Sequence of chain 2.B:
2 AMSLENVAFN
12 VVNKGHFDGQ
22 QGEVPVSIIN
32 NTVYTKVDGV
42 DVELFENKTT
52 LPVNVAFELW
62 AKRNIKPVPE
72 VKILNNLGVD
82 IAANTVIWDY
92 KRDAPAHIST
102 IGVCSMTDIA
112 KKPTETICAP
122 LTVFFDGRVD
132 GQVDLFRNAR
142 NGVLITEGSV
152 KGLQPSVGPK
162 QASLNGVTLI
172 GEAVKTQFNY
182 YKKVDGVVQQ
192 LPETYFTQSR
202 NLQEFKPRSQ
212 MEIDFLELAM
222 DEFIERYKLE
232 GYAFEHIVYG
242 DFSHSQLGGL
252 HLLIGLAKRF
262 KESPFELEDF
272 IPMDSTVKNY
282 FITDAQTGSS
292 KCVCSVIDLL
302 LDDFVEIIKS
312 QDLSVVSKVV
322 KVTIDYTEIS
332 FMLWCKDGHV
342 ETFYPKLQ

The protein below binds the small molecule below.
Small molecule (SMILES): Fc1ccc(CNCc2ccccc2)cc1

Binding-site contacts:
Ligand atom C13 contacts residue VAL80 of chain 2.B at 3.7 Å (hydrophobic).
Ligand atom C13 contacts residue HIS98 of chain 2.B at 3.4 Å.
Ligand atom C14 contacts residue VAL80 of chain 2.B at 4.0 Å (hydrophobic).
Ligand atom C5 contacts residue ASN76 of chain 2.B at 3.4 Å.
Ligand atom N1 contacts residue ASN76 of chain 2.B at 2.9 Å (h-bond).
Ligand atom C4 contacts residue VAL80 of chain 2.B at 3.5 Å (hydrophobic).
Ligand atom C10 contacts residue ASN76 of chain 2.B at 3.9 Å.
Ligand atom C1 contacts residue VAL80 of chain 2.B at 4.0 Å (hydrophobic).
Ligand atom C11 contacts residue ASP81 of chain 2.B at 4.0 Å.
Ligand atom C7 contacts residue VAL80 of chain 2.B at 3.6 Å (hydrophobic).
Ligand atom C1 contacts residue ALA97 of chain 2.B at 3.7 Å (hydrophobic).
Ligand atom C14 contacts residue HIS98 of chain 2.B at 3.4 Å.
Ligand atom C8 contacts residue ASN76 of chain 2.B at 3.7 Å.
Ligand atom C13 contacts residue ASP81 of chain 2.B at 3.4 Å.
Ligand atom C4 contacts residue ALA97 of chain 2.B at 3.4 Å (hydrophobic).
Ligand atom C9 contacts residue ASN76 of chain 2.B at 3.3 Å.
Ligand atom C14 contacts residue ASP81 of chain 2.B at 3.9 Å.
Ligand atom C6 contacts residue VAL80 of chain 2.B at 3.5 Å (hydrophobic).
Ligand atom C12 contacts residue VAL80 of chain 2.B at 3.4 Å (hydrophobic).
Ligand atom C6 contacts residue ASN76 of chain 2.B at 3.8 Å.
Ligand atom C11 contacts residue GLY79 of chain 2.B at 3.9 Å.
Ligand atom F1 contacts residue HIS98 of chain 2.B at 3.9 Å.
Ligand atom C12 contacts residue ASP81 of chain 2.B at 3.6 Å.
Ligand atom C5 contacts residue VAL80 of chain 2.B at 3.5 Å (hydrophobic).
Ligand atom F1 contacts residue ILE88 of chain 2.B at 3.4 Å.
Ligand atom C2 contacts residue LEU75 of chain 2.B at 3.5 Å (hydrophobic).
Ligand atom C10 contacts residue GLY79 of chain 2.B at 3.8 Å.
Ligand atom C8 contacts residue ASP39 of chain 3.B at 3.8 Å.
Ligand atom C4 contacts residue ASN76 of chain 2.B at 3.8 Å.
Ligand atom N1 contacts residue VAL80 of chain 2.B at 2.9 Å (h-bond).
Ligand atom C13 contacts residue ALA97 of chain 2.B at 3.4 Å (hydrophobic).
Ligand atom C3 contacts residue ALA97 of chain 2.B at 4.0 Å (hydrophobic).
Ligand atom C2 contacts residue ALA97 of chain 2.B at 3.6 Å (hydrophobic).
Ligand atom C3 contacts residue ASN76 of chain 2.B at 3.2 Å.
Ligand atom C5 contacts residue ALA97 of chain 2.B at 3.5 Å (hydrophobic).
Ligand atom C1 contacts residue HIS98 of chain 2.B at 4.0 Å.
Ligand atom C14 contacts residue ALA97 of chain 2.B at 4.0 Å (hydrophobic).
Ligand atom C7 contacts residue ASP39 of chain 3.B at 3.6 Å.
Ligand atom C6 contacts residue ASP39 of chain 3.B at 3.4 Å.
Ligand atom F1 contacts residue LEU75 of chain 2.B at 3.8 Å.

Sequence of chain 3.B:
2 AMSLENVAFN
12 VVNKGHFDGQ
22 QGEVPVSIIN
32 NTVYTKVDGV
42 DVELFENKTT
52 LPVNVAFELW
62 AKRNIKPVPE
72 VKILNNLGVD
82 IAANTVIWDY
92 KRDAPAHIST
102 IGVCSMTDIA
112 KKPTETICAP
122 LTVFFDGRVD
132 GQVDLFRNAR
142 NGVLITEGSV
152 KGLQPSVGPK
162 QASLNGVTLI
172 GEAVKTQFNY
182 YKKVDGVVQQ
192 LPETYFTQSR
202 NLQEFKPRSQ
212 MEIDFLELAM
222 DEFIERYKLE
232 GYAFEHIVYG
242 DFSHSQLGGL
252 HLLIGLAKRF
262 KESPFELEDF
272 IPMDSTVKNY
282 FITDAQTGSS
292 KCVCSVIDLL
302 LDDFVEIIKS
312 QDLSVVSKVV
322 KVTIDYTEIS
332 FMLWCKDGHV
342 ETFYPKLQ